The small molecule below binds the protein below.
Small molecule (SMILES): Cc1cn([C@H]2C[C@H](O[P](=O)(O)OC[C@H]3O[C@@H](n4ccc(N)nc4=O)C[C@@H]3O[P](=O)(O)OC[C@H]3O[C@@H](n4cnc5c(=O)nc(N)[nH]c54)C[C@@H]3O[P](=O)(O)OC[C@H]3O[C@@H](n4cnc5c(=O)nc(N)[nH]c54)C[C@@H]3O)[C@@H](CO[P](=O)(O)O[C@H]3C[C@H](n4cnc5c(=O)nc(N)[nH]c54)O[C@@H]3COP(=O)(O)O)O2)c(=O)[nH]c1=O

Sequence of chain 1.D:
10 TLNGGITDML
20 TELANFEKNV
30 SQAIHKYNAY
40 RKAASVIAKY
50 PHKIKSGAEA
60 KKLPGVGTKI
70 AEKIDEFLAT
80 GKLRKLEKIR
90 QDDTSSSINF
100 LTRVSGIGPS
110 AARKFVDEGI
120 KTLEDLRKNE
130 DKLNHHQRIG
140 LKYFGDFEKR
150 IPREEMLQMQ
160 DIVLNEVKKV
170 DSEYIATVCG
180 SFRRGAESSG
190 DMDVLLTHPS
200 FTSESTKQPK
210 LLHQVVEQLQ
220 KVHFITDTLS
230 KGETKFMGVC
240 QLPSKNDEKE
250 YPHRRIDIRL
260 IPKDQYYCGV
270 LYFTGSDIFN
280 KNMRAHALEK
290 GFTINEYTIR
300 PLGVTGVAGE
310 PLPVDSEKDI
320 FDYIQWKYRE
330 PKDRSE

Binding-site contacts:
Ligand atom OP2 contacts residue NA1 of chain 1.G at 3.8 Å.
Ligand atom O3' contacts residue GLY64 of chain 1.D at 3.3 Å.
Ligand atom P contacts residue GLY64 of chain 1.D at 3.7 Å.
Ligand atom O5' contacts residue GLY66 of chain 1.D at 3.6 Å.
Ligand atom C5' contacts residue TYR39 of chain 1.D at 3.5 Å (hydrophobic).
Ligand atom C8 contacts residue LYS35 of chain 1.D at 3.9 Å.
Ligand atom OP1 contacts residue GLY66 of chain 1.D at 2.8 Å (h-bond).
Ligand atom C5' contacts residue GLY66 of chain 1.D at 3.6 Å.
Ligand atom OP2 contacts residue LYS68 of chain 1.D at 3.2 Å.
Ligand atom C6 contacts residue HIS34 of chain 1.D at 3.9 Å.
Ligand atom C5' contacts residue GLY64 of chain 1.D at 3.2 Å.
Ligand atom N3 contacts residue ALA38 of chain 1.D at 3.6 Å.
Ligand atom OP1 contacts residue GLY64 of chain 1.D at 2.7 Å (h-bond).
Ligand atom O3' contacts residue VAL65 of chain 1.D at 3.9 Å.
Ligand atom OP1 contacts residue LEU62 of chain 1.D at 3.7 Å.
Ligand atom P contacts residue VAL65 of chain 1.D at 3.8 Å.
Ligand atom O4' contacts residue ALA38 of chain 1.D at 3.5 Å.
Ligand atom P contacts residue LYS68 of chain 1.D at 3.4 Å.
Ligand atom OP2 contacts residue LYS35 of chain 1.D at 3.7 Å.
Ligand atom C4' contacts residue GLY64 of chain 1.D at 3.3 Å.
Ligand atom P contacts residue LYS35 of chain 1.D at 3.8 Å.
Ligand atom P contacts residue NA1 of chain 1.G at 3.7 Å.
Ligand atom OP2 contacts residue VAL65 of chain 1.D at 3.6 Å (h-bond).
Ligand atom OP2 contacts residue GLY66 of chain 1.D at 3.7 Å.
Ligand atom OP1 contacts residue NA1 of chain 1.G at 2.7 Å (h-bond).
Ligand atom C3' contacts residue GLY66 of chain 1.D at 3.9 Å.
Ligand atom OP2 contacts residue THR67 of chain 1.D at 3.8 Å.
Ligand atom P contacts residue GLY66 of chain 1.D at 3.7 Å.
Ligand atom OP2 contacts residue LYS68 of chain 1.D at 3.1 Å (salt-bridge).
Ligand atom OP1 contacts residue PRO63 of chain 1.D at 3.6 Å.
Ligand atom O3' contacts residue ILE69 of chain 1.D at 3.6 Å.
Ligand atom OP1 contacts residue ILE69 of chain 1.D at 3.0 Å (h-bond).
Ligand atom P contacts residue LYS68 of chain 1.D at 3.9 Å.
Ligand atom OP1 contacts residue LYS68 of chain 1.D at 2.7 Å (salt-bridge).
Ligand atom OP1 contacts residue LYS68 of chain 1.D at 3.5 Å (salt-bridge).
Ligand atom OP1 contacts residue VAL65 of chain 1.D at 3.4 Å (h-bond).
Ligand atom OP1 contacts residue THR67 of chain 1.D at 3.6 Å.
Ligand atom OP3 contacts residue LYS35 of chain 1.D at 2.7 Å (salt-bridge).
Ligand atom O5' contacts residue LYS35 of chain 1.D at 3.7 Å.
Ligand atom O6 contacts residue HIS34 of chain 1.D at 3.7 Å.